This small molecule binds to this protein.
Small molecule (SMILES): N[P]1(=O)C=CNC(=O)N1

Sequence of chain 1.C:
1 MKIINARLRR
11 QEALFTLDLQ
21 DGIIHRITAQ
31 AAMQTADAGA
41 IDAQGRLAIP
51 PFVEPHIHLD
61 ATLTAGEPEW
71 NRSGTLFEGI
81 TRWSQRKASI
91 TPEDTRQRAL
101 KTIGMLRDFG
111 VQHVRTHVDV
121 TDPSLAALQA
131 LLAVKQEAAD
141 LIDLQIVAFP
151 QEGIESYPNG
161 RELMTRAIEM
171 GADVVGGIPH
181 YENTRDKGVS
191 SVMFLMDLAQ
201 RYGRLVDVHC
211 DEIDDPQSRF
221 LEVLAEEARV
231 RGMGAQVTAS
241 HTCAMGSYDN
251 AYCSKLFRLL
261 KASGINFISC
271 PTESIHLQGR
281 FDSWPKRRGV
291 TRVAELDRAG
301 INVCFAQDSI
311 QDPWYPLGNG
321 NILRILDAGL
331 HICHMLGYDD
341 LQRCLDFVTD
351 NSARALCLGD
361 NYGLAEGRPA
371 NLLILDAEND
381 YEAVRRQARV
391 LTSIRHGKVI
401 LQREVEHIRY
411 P

Binding-site contacts:
Ligand atom N4 contacts residue ASP308 of chain 1.C at 3.8 Å.
Ligand atom O4 contacts residue HIS58 of chain 1.C at 3.9 Å.
Ligand atom N4 contacts residue LEU277 of chain 1.C at 3.3 Å.
Ligand atom O2 contacts residue GLU212 of chain 1.C at 3.8 Å.
Ligand atom N1 contacts residue PHE149 of chain 1.C at 3.9 Å.
Ligand atom C2 contacts residue HIS209 of chain 1.C at 4.0 Å.
Ligand atom P4 contacts residue FE21 of chain 1.O at 3.3 Å.
Ligand atom C5 contacts residue FE21 of chain 1.O at 3.6 Å.
Ligand atom C6 contacts residue GLN151 of chain 1.C at 3.8 Å.
Ligand atom C5 contacts residue HIS58 of chain 1.C at 3.5 Å.
Ligand atom N3 contacts residue LEU76 of chain 1.C at 3.4 Å.
Ligand atom C6 contacts residue TRP314 of chain 1.C at 3.3 Å (hydrophobic).
Ligand atom N4 contacts residue LEU76 of chain 1.C at 4.1 Å.
Ligand atom N3 contacts residue GLU212 of chain 1.C at 2.8 Å (salt-bridge).
Ligand atom N4 contacts residue GLU273 of chain 1.C at 3.3 Å (salt-bridge).
Ligand atom C2 contacts residue GLN151 of chain 1.C at 3.7 Å.
Ligand atom O4 contacts residue FE21 of chain 1.O at 2.2 Å.
Ligand atom P4 contacts residue GLU212 of chain 1.C at 3.6 Å.
Ligand atom C2 contacts residue LEU76 of chain 1.C at 3.6 Å (hydrophobic).
Ligand atom C2 contacts residue PHE149 of chain 1.C at 3.9 Å (hydrophobic).
Ligand atom O4 contacts residue HIS241 of chain 1.C at 2.8 Å (h-bond).
Ligand atom O4 contacts residue GLU212 of chain 1.C at 3.5 Å (salt-bridge).
Ligand atom N3 contacts residue FE21 of chain 1.O at 4.0 Å.
Ligand atom O2 contacts residue GLN151 of chain 1.C at 3.1 Å (h-bond).
Ligand atom N3 contacts residue HIS209 of chain 1.C at 3.6 Å.
Ligand atom C5 contacts residue ASP308 of chain 1.C at 3.8 Å.
Ligand atom C6 contacts residue HIS58 of chain 1.C at 3.5 Å.
Ligand atom N1 contacts residue GLN151 of chain 1.C at 2.8 Å (h-bond).
Ligand atom N4 contacts residue GLU212 of chain 1.C at 3.0 Å (salt-bridge).
Ligand atom N1 contacts residue HIS58 of chain 1.C at 4.0 Å.
Ligand atom O2 contacts residue HIS209 of chain 1.C at 4.0 Å.
Ligand atom P4 contacts residue ASP308 of chain 1.C at 3.8 Å.
Ligand atom C2 contacts residue GLU212 of chain 1.C at 3.8 Å.
Ligand atom O4 contacts residue ASP308 of chain 1.C at 2.8 Å (salt-bridge).
Ligand atom O2 contacts residue PHE149 of chain 1.C at 3.6 Å.
Ligand atom O4 contacts residue HIS209 of chain 1.C at 3.4 Å (h-bond).
Ligand atom O2 contacts residue LEU76 of chain 1.C at 3.5 Å.
Ligand atom O2 contacts residue ILE178 of chain 1.C at 3.8 Å.
Ligand atom C5 contacts residue TRP314 of chain 1.C at 3.5 Å (hydrophobic).
Ligand atom N1 contacts residue TRP314 of chain 1.C at 3.3 Å.